Sequence of chain 1.D:
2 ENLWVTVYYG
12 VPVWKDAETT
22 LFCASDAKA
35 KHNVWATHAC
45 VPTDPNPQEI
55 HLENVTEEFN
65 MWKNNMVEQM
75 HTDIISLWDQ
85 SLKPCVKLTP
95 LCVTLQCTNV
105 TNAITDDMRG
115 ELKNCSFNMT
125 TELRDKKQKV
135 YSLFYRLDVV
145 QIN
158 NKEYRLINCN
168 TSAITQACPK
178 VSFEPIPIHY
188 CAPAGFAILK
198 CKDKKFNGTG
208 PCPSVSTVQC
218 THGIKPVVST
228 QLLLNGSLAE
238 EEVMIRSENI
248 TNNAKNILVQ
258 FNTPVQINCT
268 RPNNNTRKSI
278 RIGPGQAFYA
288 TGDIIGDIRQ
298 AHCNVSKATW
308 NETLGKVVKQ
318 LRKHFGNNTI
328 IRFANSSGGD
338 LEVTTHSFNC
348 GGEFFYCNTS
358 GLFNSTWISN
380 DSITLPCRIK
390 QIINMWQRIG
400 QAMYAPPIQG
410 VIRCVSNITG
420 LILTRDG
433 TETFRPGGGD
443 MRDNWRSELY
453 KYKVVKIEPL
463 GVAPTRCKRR

The protein below binds the small molecule below.
Small molecule (SMILES): O=C(c1ccsc1)N1CCN(C(=O)C2(c3cccc(Cl)c3)CC2)CC1

Binding-site contacts:
Ligand atom C10 contacts residue VAL225 of chain 1.D at 3.4 Å (hydrophobic).
Ligand atom C contacts residue ILE79 of chain 1.D at 3.8 Å (hydrophobic).
Ligand atom CL contacts residue ALA401 of chain 1.D at 3.5 Å.
Ligand atom O contacts residue PHE351 of chain 1.D at 3.5 Å.
Ligand atom CL contacts residue ASN393 of chain 1.D at 3.7 Å.
Ligand atom S contacts residue SER344 of chain 1.D at 3.7 Å.
Ligand atom C8 contacts residue PHE351 of chain 1.D at 3.9 Å (hydrophobic).
Ligand atom N contacts residue ASN393 of chain 1.D at 3.9 Å.
Ligand atom C9 contacts residue VAL225 of chain 1.D at 3.9 Å (hydrophobic).
Ligand atom C15 contacts residue ASP83 of chain 1.D at 3.1 Å.
Ligand atom O1 contacts residue MET443 of chain 1.D at 3.9 Å.
Ligand atom C1 contacts residue MET443 of chain 1.D at 3.8 Å (hydrophobic).
Ligand atom C6 contacts residue VAL225 of chain 1.D at 3.5 Å (hydrophobic).
Ligand atom C5 contacts residue TRP82 of chain 1.D at 3.4 Å (hydrophobic).
Ligand atom CL contacts residue ILE392 of chain 1.D at 3.9 Å.
Ligand atom C7 contacts residue TRP395 of chain 1.D at 3.4 Å (hydrophobic).
Ligand atom O contacts residue TRP82 of chain 1.D at 3.7 Å.
Ligand atom O1 contacts residue TRP395 of chain 1.D at 2.7 Å (h-bond).
Ligand atom C3 contacts residue TRP395 of chain 1.D at 3.8 Å (hydrophobic).
Ligand atom C9 contacts residue PHE351 of chain 1.D at 3.8 Å (hydrophobic).
Ligand atom C17 contacts residue MET394 of chain 1.D at 3.8 Å (hydrophobic).
Ligand atom CL contacts residue MET402 of chain 1.D at 3.5 Å.
Ligand atom C14 contacts residue TRP82 of chain 1.D at 3.4 Å (hydrophobic).
Ligand atom CL contacts residue GLN400 of chain 1.D at 3.4 Å.
Ligand atom CL contacts residue MET394 of chain 1.D at 3.6 Å.
Ligand atom C16 contacts residue MET394 of chain 1.D at 3.5 Å (hydrophobic).
Ligand atom S contacts residue TRP395 of chain 1.D at 3.7 Å.
Ligand atom C11 contacts residue SER344 of chain 1.D at 3.8 Å.
Ligand atom O1 contacts residue MET394 of chain 1.D at 3.5 Å.
Ligand atom C11 contacts residue VAL225 of chain 1.D at 3.8 Å (hydrophobic).
Ligand atom C4 contacts residue ILE392 of chain 1.D at 3.7 Å (hydrophobic).
Ligand atom C16 contacts residue LEU86 of chain 1.D at 3.9 Å (hydrophobic).
Ligand atom C15 contacts residue TRP82 of chain 1.D at 3.5 Å (hydrophobic).
Ligand atom S contacts residue TYR353 of chain 1.D at 3.8 Å.
Ligand atom C15 contacts residue MET394 of chain 1.D at 3.7 Å (hydrophobic).
Ligand atom C12 contacts residue TRP395 of chain 1.D at 3.8 Å (hydrophobic).
Ligand atom C11 contacts residue PHE345 of chain 1.D at 3.4 Å (hydrophobic).
Ligand atom C18 contacts residue MET394 of chain 1.D at 3.5 Å (hydrophobic).
Ligand atom C contacts residue MET443 of chain 1.D at 3.6 Å (hydrophobic).
Ligand atom C14 contacts residue ASP83 of chain 1.D at 3.9 Å.